Sequence of chain 58.F:
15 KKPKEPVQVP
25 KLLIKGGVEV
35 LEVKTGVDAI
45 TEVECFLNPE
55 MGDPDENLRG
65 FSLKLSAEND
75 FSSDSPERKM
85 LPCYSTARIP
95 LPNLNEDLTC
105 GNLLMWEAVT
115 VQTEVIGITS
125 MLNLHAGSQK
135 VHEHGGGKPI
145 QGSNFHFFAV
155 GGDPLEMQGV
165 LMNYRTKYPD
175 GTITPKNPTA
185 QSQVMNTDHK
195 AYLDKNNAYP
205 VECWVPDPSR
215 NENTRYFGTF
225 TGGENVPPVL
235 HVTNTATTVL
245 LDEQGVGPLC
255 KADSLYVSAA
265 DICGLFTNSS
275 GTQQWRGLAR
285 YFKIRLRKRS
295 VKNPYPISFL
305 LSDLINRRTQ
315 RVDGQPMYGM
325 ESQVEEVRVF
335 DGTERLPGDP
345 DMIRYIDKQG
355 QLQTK

A protein and the small-molecule ligand that binds it are described below.
Small molecule (SMILES): CC(=O)N[C@H]1[C@H]([C@H](O)[C@H](O)CO)O[C@@](O[C@H](CO)[C@@H](O)[C@@H]2O[C@@H](C(=O)O)C[C@H](O)[C@H]2NC(C)=O)(C(=O)O)C[C@@H]1O

Sequence of chain 56.F:
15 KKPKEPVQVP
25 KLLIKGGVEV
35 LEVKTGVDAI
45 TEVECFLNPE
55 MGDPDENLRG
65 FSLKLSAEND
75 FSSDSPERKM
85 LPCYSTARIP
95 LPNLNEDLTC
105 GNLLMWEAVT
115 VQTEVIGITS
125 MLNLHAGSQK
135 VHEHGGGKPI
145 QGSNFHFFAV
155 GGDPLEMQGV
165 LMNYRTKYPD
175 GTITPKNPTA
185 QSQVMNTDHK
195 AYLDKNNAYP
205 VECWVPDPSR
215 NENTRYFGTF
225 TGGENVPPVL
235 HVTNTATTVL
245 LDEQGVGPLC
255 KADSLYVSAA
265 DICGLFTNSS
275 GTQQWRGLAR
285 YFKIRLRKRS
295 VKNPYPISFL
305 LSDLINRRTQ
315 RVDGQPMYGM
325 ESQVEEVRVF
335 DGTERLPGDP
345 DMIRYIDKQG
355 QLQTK

Sequence of chain 57.F:
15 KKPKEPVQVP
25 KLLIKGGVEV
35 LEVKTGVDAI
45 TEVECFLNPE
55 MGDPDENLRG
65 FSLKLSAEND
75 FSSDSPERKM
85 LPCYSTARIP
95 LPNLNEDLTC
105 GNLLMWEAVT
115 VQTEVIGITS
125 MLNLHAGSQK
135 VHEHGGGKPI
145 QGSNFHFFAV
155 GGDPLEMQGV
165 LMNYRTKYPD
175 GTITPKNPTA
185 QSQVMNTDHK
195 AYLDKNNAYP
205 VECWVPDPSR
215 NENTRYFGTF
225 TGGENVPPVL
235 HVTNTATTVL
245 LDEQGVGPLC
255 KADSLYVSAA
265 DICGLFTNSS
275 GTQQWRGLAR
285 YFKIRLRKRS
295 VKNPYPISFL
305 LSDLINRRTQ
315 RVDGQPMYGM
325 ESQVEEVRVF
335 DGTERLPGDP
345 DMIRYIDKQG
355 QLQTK

Binding-site contacts:
Ligand atom O1B contacts residue THR276 of chain 57.F at 2.4 Å (h-bond).
Ligand atom O9 contacts residue LYS68 of chain 57.F at 2.5 Å (salt-bridge).
Ligand atom O1A contacts residue SER274 of chain 57.F at 3.8 Å.
Ligand atom C11 contacts residue GLN278 of chain 57.F at 3.5 Å.
Ligand atom O1B contacts residue ASN272 of chain 57.F at 3.4 Å (h-bond).
Ligand atom C8 contacts residue GLN278 of chain 57.F at 3.7 Å.
Ligand atom O1A contacts residue THR276 of chain 57.F at 3.3 Å (h-bond).
Ligand atom C1 contacts residue THR276 of chain 57.F at 3.1 Å.
Ligand atom C11 contacts residue THR276 of chain 57.F at 3.2 Å.
Ligand atom C11 contacts residue PHE75 of chain 56.F at 3.5 Å (hydrophobic).
Ligand atom C1 contacts residue ASN272 of chain 57.F at 3.9 Å.
Ligand atom N5 contacts residue GLN278 of chain 57.F at 3.9 Å.
Ligand atom C9 contacts residue GLN278 of chain 57.F at 3.3 Å.
Ligand atom C11 contacts residue PHE65 of chain 57.F at 4.0 Å (hydrophobic).
Ligand atom O8 contacts residue THR276 of chain 57.F at 3.9 Å.
Ligand atom O9 contacts residue LEU67 of chain 57.F at 2.3 Å.
Ligand atom C10 contacts residue ASN272 of chain 57.F at 3.9 Å.
Ligand atom O1B contacts residue LYS68 of chain 57.F at 3.0 Å (salt-bridge).
Ligand atom C11 contacts residue PHE270 of chain 57.F at 3.9 Å (hydrophobic).
Ligand atom C10 contacts residue GLN278 of chain 57.F at 4.1 Å.
Ligand atom O1A contacts residue ASN272 of chain 57.F at 4.1 Å.
Ligand atom O4 contacts residue ASP74 of chain 56.F at 4.0 Å.
Ligand atom C6 contacts residue LYS68 of chain 57.F at 4.0 Å.
Ligand atom O8 contacts residue ASN272 of chain 57.F at 3.3 Å (h-bond).
Ligand atom O9 contacts residue GLN278 of chain 57.F at 4.1 Å.
Ligand atom C6 contacts residue ASN272 of chain 57.F at 3.6 Å.
Ligand atom C11 contacts residue ASN272 of chain 57.F at 3.6 Å.
Ligand atom C10 contacts residue LEU62 of chain 57.F at 3.6 Å (hydrophobic).
Ligand atom N5 contacts residue ASN272 of chain 57.F at 3.2 Å (h-bond).
Ligand atom O7 contacts residue LEU62 of chain 57.F at 3.9 Å.
Ligand atom O8 contacts residue GLN278 of chain 57.F at 3.5 Å (h-bond).
Ligand atom C8 contacts residue LYS68 of chain 57.F at 3.5 Å.
Ligand atom C11 contacts residue LEU62 of chain 57.F at 3.9 Å (hydrophobic).
Ligand atom O8 contacts residue LYS68 of chain 57.F at 3.1 Å.
Ligand atom C7 contacts residue GLN278 of chain 57.F at 3.9 Å.
Ligand atom C11 contacts residue HIS138 of chain 58.F at 3.1 Å.
Ligand atom O10 contacts residue PHE75 of chain 56.F at 3.9 Å.
Ligand atom O10 contacts residue LEU62 of chain 57.F at 3.2 Å.
Ligand atom C9 contacts residue LEU67 of chain 57.F at 3.4 Å (hydrophobic).
Ligand atom C9 contacts residue LYS68 of chain 57.F at 3.6 Å.